This small molecule binds to this protein.
Small molecule (SMILES): CS(=O)(=O)N1CCC[C@H](C(=O)Nc2ccc(Cl)c(F)c2)C1

Sequence of chain 1.A:
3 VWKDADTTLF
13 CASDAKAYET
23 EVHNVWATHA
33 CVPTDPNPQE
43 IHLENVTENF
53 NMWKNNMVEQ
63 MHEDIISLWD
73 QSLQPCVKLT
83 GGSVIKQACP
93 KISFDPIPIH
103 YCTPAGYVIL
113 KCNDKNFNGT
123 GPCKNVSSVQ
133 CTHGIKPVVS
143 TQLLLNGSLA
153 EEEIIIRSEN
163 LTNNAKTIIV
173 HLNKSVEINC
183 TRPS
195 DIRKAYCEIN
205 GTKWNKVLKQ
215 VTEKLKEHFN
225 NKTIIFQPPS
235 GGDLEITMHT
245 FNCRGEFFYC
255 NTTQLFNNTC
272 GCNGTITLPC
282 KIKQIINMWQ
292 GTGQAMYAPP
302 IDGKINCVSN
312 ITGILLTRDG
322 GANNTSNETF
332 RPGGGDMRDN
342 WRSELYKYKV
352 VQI

Binding-site contacts:
Ligand atom C11 contacts residue GLU239 of chain 1.A at 3.9 Å.
Ligand atom C19 contacts residue GLU239 of chain 1.A at 3.5 Å.
Ligand atom C02 contacts residue GLY292 of chain 1.A at 3.4 Å.
Ligand atom C06 contacts residue GLY336 of chain 1.A at 3.8 Å.
Ligand atom CL1 contacts residue PHE245 of chain 1.A at 3.4 Å.
Ligand atom C15 contacts residue THR244 of chain 1.A at 3.4 Å.
Ligand atom O09 contacts residue ILE240 of chain 1.A at 3.5 Å.
Ligand atom N10 contacts residue ASN288 of chain 1.A at 2.6 Å (h-bond).
Ligand atom C07 contacts residue MET289 of chain 1.A at 3.7 Å (hydrophobic).
Ligand atom C08 contacts residue ASN288 of chain 1.A at 3.5 Å.
Ligand atom N10 contacts residue GLU239 of chain 1.A at 3.6 Å.
Ligand atom C13 contacts residue THR244 of chain 1.A at 3.4 Å.
Ligand atom CL1 contacts residue THR244 of chain 1.A at 3.7 Å.
Ligand atom C18 contacts residue ASN288 of chain 1.A at 3.3 Å.
Ligand atom F14 contacts residue SER142 of chain 1.A at 3.6 Å.
Ligand atom C07 contacts residue TRP290 of chain 1.A at 3.7 Å (hydrophobic).
Ligand atom C08 contacts residue GLU239 of chain 1.A at 3.9 Å.
Ligand atom CL1 contacts residue VAL141 of chain 1.A at 3.8 Å.
Ligand atom N10 contacts residue MET289 of chain 1.A at 3.7 Å.
Ligand atom F14 contacts residue THR244 of chain 1.A at 3.1 Å.
Ligand atom C19 contacts residue ILE240 of chain 1.A at 3.6 Å (hydrophobic).
Ligand atom C08 contacts residue TRP290 of chain 1.A at 3.6 Å (hydrophobic).
Ligand atom C17 contacts residue PHE251 of chain 1.A at 3.3 Å (hydrophobic).
Ligand atom CL1 contacts residue PHE251 of chain 1.A at 3.1 Å.
Ligand atom C11 contacts residue TRP290 of chain 1.A at 3.7 Å (hydrophobic).
Ligand atom O09 contacts residue MET338 of chain 1.A at 3.9 Å.
Ligand atom CL1 contacts residue ASN246 of chain 1.A at 4.0 Å.
Ligand atom C18 contacts residue ILE287 of chain 1.A at 3.9 Å (hydrophobic).
Ligand atom C17 contacts residue TRP290 of chain 1.A at 3.9 Å (hydrophobic).
Ligand atom C11 contacts residue ASN288 of chain 1.A at 3.4 Å.
Ligand atom C20 contacts residue ASN288 of chain 1.A at 3.7 Å.
Ligand atom N10 contacts residue TRP290 of chain 1.A at 3.3 Å (h-bond).
Ligand atom C07 contacts residue ASN288 of chain 1.A at 3.5 Å.
Ligand atom C15 contacts residue PHE251 of chain 1.A at 3.8 Å (hydrophobic).
Ligand atom C06 contacts residue TRP290 of chain 1.A at 4.0 Å (hydrophobic).
Ligand atom C17 contacts residue ILE287 of chain 1.A at 3.8 Å (hydrophobic).
Ligand atom C20 contacts residue ASP237 of chain 1.A at 3.8 Å.
Ligand atom C18 contacts residue TRP290 of chain 1.A at 3.7 Å (hydrophobic).
Ligand atom C19 contacts residue ASN288 of chain 1.A at 3.6 Å.
Ligand atom O03 contacts residue GLY336 of chain 1.A at 3.5 Å (h-bond).